Binding-site contacts:
Ligand atom C5 contacts residue ASN49 of chain 1.A at 3.6 Å.
Ligand atom C1 contacts residue ASN49 of chain 1.A at 1.4 Å.
Ligand atom C4 contacts residue ASN49 of chain 1.A at 4.2 Å.
Ligand atom C3 contacts residue ASN49 of chain 1.A at 3.7 Å.
Ligand atom C2 contacts residue ASN49 of chain 1.A at 2.4 Å.
Ligand atom N2 contacts residue ASN49 of chain 1.A at 3.2 Å (h-bond).
Ligand atom C8 contacts residue ASN49 of chain 1.A at 3.5 Å.
Ligand atom O5 contacts residue ASN49 of chain 1.A at 2.3 Å (h-bond).
Ligand atom C7 contacts residue ASN49 of chain 1.A at 3.7 Å.
Ligand atom O3 contacts residue ASN49 of chain 1.A at 4.0 Å.

A protein and the small-molecule ligand that binds it are described below.
Small molecule (SMILES): CC(=O)N[C@@H]1[C@@H](O)[C@H](O)[C@@H](CO)O[C@H]1O

Sequence of chain 1.A:
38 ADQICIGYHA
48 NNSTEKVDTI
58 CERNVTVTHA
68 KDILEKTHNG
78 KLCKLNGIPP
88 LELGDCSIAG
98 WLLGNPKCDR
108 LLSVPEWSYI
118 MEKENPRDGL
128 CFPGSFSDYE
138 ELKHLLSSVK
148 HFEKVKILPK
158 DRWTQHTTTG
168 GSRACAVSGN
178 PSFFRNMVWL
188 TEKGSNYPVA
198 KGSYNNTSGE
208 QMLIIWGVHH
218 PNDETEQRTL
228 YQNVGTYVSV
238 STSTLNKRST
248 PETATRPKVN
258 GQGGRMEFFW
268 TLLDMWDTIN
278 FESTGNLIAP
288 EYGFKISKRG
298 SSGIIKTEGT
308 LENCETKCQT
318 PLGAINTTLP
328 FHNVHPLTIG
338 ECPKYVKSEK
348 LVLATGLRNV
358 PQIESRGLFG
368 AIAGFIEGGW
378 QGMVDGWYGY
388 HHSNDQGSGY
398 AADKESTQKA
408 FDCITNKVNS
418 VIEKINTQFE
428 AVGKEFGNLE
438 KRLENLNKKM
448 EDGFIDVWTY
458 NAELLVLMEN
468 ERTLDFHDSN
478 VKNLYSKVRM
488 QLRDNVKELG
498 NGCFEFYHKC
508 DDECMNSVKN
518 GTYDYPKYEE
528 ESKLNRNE